The small molecule below binds the protein below.
Small molecule (SMILES): CC(=O)N[C@@H]1[C@@H](O)[C@H](O)[C@@H](CO)O[C@H]1O

Binding-site contacts:
Ligand atom C8 contacts residue HIS655 of chain 1.A at 4.1 Å.
Ligand atom C7 contacts residue ASN657 of chain 1.A at 3.5 Å.
Ligand atom O7 contacts residue ASN657 of chain 1.A at 2.7 Å (h-bond).
Ligand atom C1 contacts residue ASN657 of chain 1.A at 3.0 Å.
Ligand atom O5 contacts residue ASN657 of chain 1.A at 3.0 Å (h-bond).
Ligand atom C5 contacts residue ASN657 of chain 1.A at 4.3 Å.
Ligand atom C3 contacts residue ASN657 of chain 1.A at 4.4 Å.
Ligand atom C2 contacts residue ASN657 of chain 1.A at 3.1 Å.
Ligand atom N2 contacts residue ASN657 of chain 1.A at 3.7 Å.

Sequence of chain 1.A:
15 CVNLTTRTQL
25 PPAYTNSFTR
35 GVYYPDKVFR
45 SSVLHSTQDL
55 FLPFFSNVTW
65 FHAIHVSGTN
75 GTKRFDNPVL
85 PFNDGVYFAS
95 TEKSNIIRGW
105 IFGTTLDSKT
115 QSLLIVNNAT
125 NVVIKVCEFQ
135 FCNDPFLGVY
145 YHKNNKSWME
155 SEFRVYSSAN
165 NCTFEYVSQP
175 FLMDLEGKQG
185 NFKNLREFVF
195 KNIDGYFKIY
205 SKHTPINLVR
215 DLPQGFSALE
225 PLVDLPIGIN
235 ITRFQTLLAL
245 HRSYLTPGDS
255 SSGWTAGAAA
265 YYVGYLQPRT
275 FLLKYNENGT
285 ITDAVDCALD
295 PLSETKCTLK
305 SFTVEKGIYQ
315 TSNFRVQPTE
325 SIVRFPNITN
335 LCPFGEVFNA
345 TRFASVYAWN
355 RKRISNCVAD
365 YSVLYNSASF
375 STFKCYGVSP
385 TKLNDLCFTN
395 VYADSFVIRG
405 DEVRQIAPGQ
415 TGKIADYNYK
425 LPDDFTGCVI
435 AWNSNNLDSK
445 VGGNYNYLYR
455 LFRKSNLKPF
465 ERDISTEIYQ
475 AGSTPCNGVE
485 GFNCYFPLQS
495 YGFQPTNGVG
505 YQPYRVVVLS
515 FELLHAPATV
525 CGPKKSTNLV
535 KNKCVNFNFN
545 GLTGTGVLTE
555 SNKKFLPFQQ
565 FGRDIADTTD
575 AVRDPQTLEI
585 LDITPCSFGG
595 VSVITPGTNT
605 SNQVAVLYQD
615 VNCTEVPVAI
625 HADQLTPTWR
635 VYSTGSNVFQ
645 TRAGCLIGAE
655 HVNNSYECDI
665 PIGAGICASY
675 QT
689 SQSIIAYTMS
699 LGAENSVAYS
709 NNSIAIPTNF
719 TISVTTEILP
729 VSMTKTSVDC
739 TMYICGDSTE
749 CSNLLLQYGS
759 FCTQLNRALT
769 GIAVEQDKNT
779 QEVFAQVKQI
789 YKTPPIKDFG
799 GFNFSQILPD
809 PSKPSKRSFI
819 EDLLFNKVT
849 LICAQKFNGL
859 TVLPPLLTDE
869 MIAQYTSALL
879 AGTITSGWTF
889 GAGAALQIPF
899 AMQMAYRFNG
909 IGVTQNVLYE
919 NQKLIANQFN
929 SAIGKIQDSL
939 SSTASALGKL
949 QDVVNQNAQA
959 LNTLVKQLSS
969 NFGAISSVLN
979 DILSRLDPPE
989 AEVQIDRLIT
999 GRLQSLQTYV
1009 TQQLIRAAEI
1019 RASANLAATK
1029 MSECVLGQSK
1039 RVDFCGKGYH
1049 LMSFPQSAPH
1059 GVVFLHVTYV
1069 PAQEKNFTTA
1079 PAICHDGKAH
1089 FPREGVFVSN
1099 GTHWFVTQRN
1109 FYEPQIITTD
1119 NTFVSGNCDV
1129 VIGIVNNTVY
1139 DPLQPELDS